Sequence of chain 1.B:
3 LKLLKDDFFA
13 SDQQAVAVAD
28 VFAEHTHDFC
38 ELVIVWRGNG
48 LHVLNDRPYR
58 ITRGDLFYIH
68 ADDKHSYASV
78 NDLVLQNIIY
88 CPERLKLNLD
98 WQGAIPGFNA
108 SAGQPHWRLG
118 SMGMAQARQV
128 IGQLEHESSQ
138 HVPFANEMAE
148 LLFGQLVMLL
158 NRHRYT

This small molecule binds to this protein.
Small molecule (SMILES): C[C@@H]1O[C@H](O)[C@H](O)[C@H](O)[C@H]1O

Binding-site contacts:
Ligand atom C3 contacts residue PHE29 of chain 1.B at 4.0 Å (hydrophobic).
Ligand atom O5 contacts residue ALA21 of chain 1.B at 4.1 Å.
Ligand atom O4 contacts residue NI1 of chain 1.F at 2.0 Å (h-bond).
Ligand atom C5 contacts residue PHE10 of chain 1.B at 3.8 Å (hydrophobic).
Ligand atom O4 contacts residue LEU5 of chain 1.B at 3.5 Å.
Ligand atom C6 contacts residue GLU38 of chain 1.B at 3.7 Å.
Ligand atom O3 contacts residue HIS72 of chain 1.B at 3.2 Å (h-bond).
Ligand atom C3 contacts residue GLU38 of chain 1.B at 4.0 Å.
Ligand atom C1 contacts residue ASN84 of chain 1.B at 3.4 Å.
Ligand atom C2 contacts residue ASN84 of chain 1.B at 3.5 Å.
Ligand atom O3 contacts residue TYR74 of chain 1.B at 2.8 Å (h-bond).
Ligand atom C4 contacts residue GLU38 of chain 1.B at 3.1 Å.
Ligand atom C5 contacts residue LEU5 of chain 1.B at 3.5 Å (hydrophobic).
Ligand atom O2 contacts residue ASN84 of chain 1.B at 2.4 Å (h-bond).
Ligand atom O4 contacts residue HIS34 of chain 1.B at 3.0 Å.
Ligand atom O4 contacts residue GLU38 of chain 1.B at 2.7 Å (salt-bridge).
Ligand atom O3 contacts residue HIS32 of chain 1.B at 3.2 Å (h-bond).
Ligand atom C6 contacts residue PHE10 of chain 1.B at 3.6 Å (hydrophobic).
Ligand atom C3 contacts residue NI1 of chain 1.F at 2.8 Å.
Ligand atom O2 contacts residue TYR74 of chain 1.B at 3.0 Å.
Ligand atom C4 contacts residue NI1 of chain 1.F at 2.9 Å.
Ligand atom O5 contacts residue PHE29 of chain 1.B at 3.7 Å.
Ligand atom C4 contacts residue HIS32 of chain 1.B at 3.8 Å.
Ligand atom O4 contacts residue HIS32 of chain 1.B at 3.0 Å (h-bond).
Ligand atom O1 contacts residue ASN84 of chain 1.B at 2.4 Å (h-bond).
Ligand atom C4 contacts residue LEU5 of chain 1.B at 3.9 Å (hydrophobic).
Ligand atom C2 contacts residue TYR74 of chain 1.B at 3.7 Å (hydrophobic).
Ligand atom C1 contacts residue PHE29 of chain 1.B at 3.5 Å (hydrophobic).
Ligand atom C2 contacts residue PHE29 of chain 1.B at 3.7 Å (hydrophobic).
Ligand atom O5 contacts residue PHE10 of chain 1.B at 3.6 Å.
Ligand atom O3 contacts residue NI1 of chain 1.F at 2.1 Å (h-bond).
Ligand atom O3 contacts residue ASN84 of chain 1.B at 3.7 Å.
Ligand atom C6 contacts residue ILE86 of chain 1.B at 3.5 Å (hydrophobic).
Ligand atom C5 contacts residue GLU38 of chain 1.B at 4.0 Å.
Ligand atom C3 contacts residue HIS32 of chain 1.B at 3.4 Å.
Ligand atom O4 contacts residue PHE36 of chain 1.B at 4.1 Å.
Ligand atom O1 contacts residue ALA21 of chain 1.B at 3.6 Å.
Ligand atom C6 contacts residue PHE36 of chain 1.B at 3.6 Å (hydrophobic).
Ligand atom C3 contacts residue TYR74 of chain 1.B at 4.0 Å (hydrophobic).
Ligand atom O3 contacts residue GLU38 of chain 1.B at 3.1 Å (salt-bridge).